Binding-site contacts:
Ligand atom C28 contacts residue THR199 of chain 1.A at 3.2 Å.
Ligand atom C28 contacts residue MET197 of chain 1.A at 3.8 Å (hydrophobic).
Ligand atom C24 contacts residue PRO201 of chain 1.A at 4.1 Å (hydrophobic).
Ligand atom O2 contacts residue HIS94 of chain 1.A at 3.4 Å.
Ligand atom N2 contacts residue HIS94 of chain 1.A at 3.3 Å (h-bond).
Ligand atom C25 contacts residue MET197 of chain 1.A at 4.0 Å (hydrophobic).
Ligand atom O2 contacts residue TRP208 of chain 1.A at 4.0 Å.
Ligand atom C30 contacts residue GLN92 of chain 1.A at 3.9 Å.
Ligand atom N2 contacts residue ZN1 of chain 1.B at 2.0 Å.
Ligand atom S1 contacts residue HIS94 of chain 1.A at 3.9 Å.
Ligand atom C31 contacts residue VAL121 of chain 1.A at 3.7 Å (hydrophobic).
Ligand atom O1 contacts residue THR198 of chain 1.A at 3.0 Å (h-bond).
Ligand atom C23 contacts residue PHE130 of chain 1.A at 3.8 Å (hydrophobic).
Ligand atom O1 contacts residue ZN1 of chain 1.B at 4.0 Å.
Ligand atom O2 contacts residue ZN1 of chain 1.B at 3.1 Å.
Ligand atom C10 contacts residue VAL134 of chain 1.A at 4.0 Å (hydrophobic).
Ligand atom N2 contacts residue HIS96 of chain 1.A at 3.4 Å (h-bond).
Ligand atom C32 contacts residue HIS94 of chain 1.A at 4.1 Å.
Ligand atom C21 contacts residue PHE130 of chain 1.A at 3.3 Å (hydrophobic).
Ligand atom S1 contacts residue HIS119 of chain 1.A at 4.0 Å.
Ligand atom C10 contacts residue PRO201 of chain 1.A at 4.1 Å (hydrophobic).
Ligand atom C29 contacts residue THR199 of chain 1.A at 3.2 Å.
Ligand atom C15 contacts residue PHE130 of chain 1.A at 3.8 Å (hydrophobic).
Ligand atom C41 contacts residue PRO201 of chain 1.A at 3.8 Å (hydrophobic).
Ligand atom C29 contacts residue MET197 of chain 1.A at 3.6 Å (hydrophobic).
Ligand atom O1 contacts residue MET197 of chain 1.A at 3.4 Å.
Ligand atom O2 contacts residue HIS119 of chain 1.A at 3.5 Å (h-bond).
Ligand atom O1 contacts residue TRP208 of chain 1.A at 3.5 Å.
Ligand atom C29 contacts residue THR198 of chain 1.A at 4.1 Å.
Ligand atom N2 contacts residue HIS119 of chain 1.A at 3.4 Å (h-bond).
Ligand atom O2 contacts residue VAL121 of chain 1.A at 3.8 Å.
Ligand atom C22 contacts residue PHE130 of chain 1.A at 4.1 Å (hydrophobic).
Ligand atom C11 contacts residue GLY131 of chain 1.A at 4.1 Å.
Ligand atom O2 contacts residue VAL142 of chain 1.A at 3.8 Å.
Ligand atom N2 contacts residue THR198 of chain 1.A at 2.8 Å (h-bond).
Ligand atom O1 contacts residue SER196 of chain 1.A at 4.1 Å.
Ligand atom S1 contacts residue ZN1 of chain 1.B at 3.1 Å.
Ligand atom C14 contacts residue PHE130 of chain 1.A at 3.9 Å (hydrophobic).
Ligand atom S1 contacts residue THR198 of chain 1.A at 3.9 Å.
Ligand atom C31 contacts residue HIS94 of chain 1.A at 3.9 Å.

Sequence of chain 1.A:
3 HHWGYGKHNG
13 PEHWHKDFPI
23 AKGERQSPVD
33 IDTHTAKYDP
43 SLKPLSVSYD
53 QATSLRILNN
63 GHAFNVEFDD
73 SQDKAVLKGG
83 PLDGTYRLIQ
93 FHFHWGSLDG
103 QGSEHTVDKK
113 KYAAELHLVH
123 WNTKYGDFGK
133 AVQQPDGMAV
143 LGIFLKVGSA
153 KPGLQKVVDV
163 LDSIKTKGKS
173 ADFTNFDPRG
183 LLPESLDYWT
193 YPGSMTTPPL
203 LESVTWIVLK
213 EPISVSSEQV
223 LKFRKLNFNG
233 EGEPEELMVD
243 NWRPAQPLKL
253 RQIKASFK

This small molecule binds to this protein.
Small molecule (SMILES): CCCC12C3(C)C4(C)C5(C)C1(C)[Ir]45321(Cl)N(Cc2cc(-c3ccc(S(N)(=O)=O)cc3)ccn->12)S(=O)(=O)c1ccccc1